Binding-site contacts:
Ligand atom C8 contacts residue LYS267 of chain 1.D at 4.1 Å.
Ligand atom C1 contacts residue GLU246 of chain 1.D at 4.1 Å.
Ligand atom O5 contacts residue ILE247 of chain 1.D at 3.1 Å (h-bond).
Ligand atom C6 contacts residue ILE247 of chain 1.D at 4.1 Å (hydrophobic).
Ligand atom C7 contacts residue ASN266 of chain 1.D at 3.1 Å.
Ligand atom O5 contacts residue GLU246 of chain 1.D at 3.4 Å.
Ligand atom C1 contacts residue ASN266 of chain 1.D at 1.5 Å.
Ligand atom O5 contacts residue ASN266 of chain 1.D at 2.4 Å (h-bond).
Ligand atom O7 contacts residue GLU245 of chain 1.D at 4.3 Å.
Ligand atom C5 contacts residue GLU246 of chain 1.D at 4.4 Å.
Ligand atom C5 contacts residue ASN266 of chain 1.D at 3.7 Å.
Ligand atom C2 contacts residue ASN266 of chain 1.D at 2.4 Å.
Ligand atom C5 contacts residue ILE247 of chain 1.D at 4.1 Å (hydrophobic).
Ligand atom C4 contacts residue ASN266 of chain 1.D at 4.2 Å.
Ligand atom C8 contacts residue ASN266 of chain 1.D at 4.3 Å.
Ligand atom C6 contacts residue GLU246 of chain 1.D at 3.9 Å.
Ligand atom O7 contacts residue ASN266 of chain 1.D at 3.1 Å (h-bond).
Ligand atom C3 contacts residue ASN266 of chain 1.D at 3.7 Å.
Ligand atom C1 contacts residue ILE247 of chain 1.D at 3.9 Å (hydrophobic).
Ligand atom N2 contacts residue ASN266 of chain 1.D at 2.8 Å (h-bond).

Sequence of chain 1.D:
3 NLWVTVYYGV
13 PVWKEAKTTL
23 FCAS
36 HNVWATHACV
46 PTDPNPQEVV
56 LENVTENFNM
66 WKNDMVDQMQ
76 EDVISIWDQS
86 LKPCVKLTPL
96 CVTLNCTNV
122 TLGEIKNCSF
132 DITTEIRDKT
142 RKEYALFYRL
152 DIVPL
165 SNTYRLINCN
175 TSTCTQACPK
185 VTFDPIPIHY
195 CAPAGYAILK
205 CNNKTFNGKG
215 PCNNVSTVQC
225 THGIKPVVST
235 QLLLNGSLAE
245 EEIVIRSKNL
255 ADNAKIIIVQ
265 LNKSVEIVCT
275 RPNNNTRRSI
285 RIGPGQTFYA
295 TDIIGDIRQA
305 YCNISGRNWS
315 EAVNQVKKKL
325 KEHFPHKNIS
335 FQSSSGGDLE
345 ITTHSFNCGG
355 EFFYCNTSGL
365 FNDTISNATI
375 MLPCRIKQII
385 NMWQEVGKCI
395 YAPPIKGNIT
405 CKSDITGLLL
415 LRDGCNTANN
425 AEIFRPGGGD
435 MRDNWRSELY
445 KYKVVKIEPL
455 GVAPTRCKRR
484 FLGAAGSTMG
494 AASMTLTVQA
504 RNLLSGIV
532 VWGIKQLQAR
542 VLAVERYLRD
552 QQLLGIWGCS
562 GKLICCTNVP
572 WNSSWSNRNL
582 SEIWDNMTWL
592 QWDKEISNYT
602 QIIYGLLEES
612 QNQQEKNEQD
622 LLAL

This small molecule binds to this protein.
Small molecule (SMILES): CC(=O)N[C@H]1[C@H](O[C@H]2[C@H](O)[C@@H](NC(C)=O)CO[C@@H]2CO)O[C@H](CO)[C@@H](O)[C@@H]1O